The protein below binds the small molecule below.
Small molecule (SMILES): CC(=O)N[C@H]1[C@H](O[C@H]2[C@H](O)[C@@H](NC(C)=O)CO[C@@H]2CO)O[C@H](CO)[C@@H](O)[C@@H]1O

Sequence of chain 1.C:
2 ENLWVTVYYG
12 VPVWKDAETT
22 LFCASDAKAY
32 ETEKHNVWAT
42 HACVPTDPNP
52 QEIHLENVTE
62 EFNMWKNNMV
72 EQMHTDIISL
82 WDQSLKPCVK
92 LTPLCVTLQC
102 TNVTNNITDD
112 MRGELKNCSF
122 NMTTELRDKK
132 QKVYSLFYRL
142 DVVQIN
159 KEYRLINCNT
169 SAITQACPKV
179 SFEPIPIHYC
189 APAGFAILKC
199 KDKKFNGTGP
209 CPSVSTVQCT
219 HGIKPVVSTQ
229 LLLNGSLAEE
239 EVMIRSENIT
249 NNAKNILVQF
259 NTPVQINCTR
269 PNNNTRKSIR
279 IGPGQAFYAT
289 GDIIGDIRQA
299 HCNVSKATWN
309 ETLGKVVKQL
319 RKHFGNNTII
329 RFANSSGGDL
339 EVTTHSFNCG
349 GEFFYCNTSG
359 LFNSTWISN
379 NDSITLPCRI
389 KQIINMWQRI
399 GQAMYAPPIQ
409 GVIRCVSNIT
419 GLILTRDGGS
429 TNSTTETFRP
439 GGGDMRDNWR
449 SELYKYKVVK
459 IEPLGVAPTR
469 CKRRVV

Binding-site contacts:
Ligand atom C1 contacts residue ASN271 of chain 1.C at 1.4 Å.
Ligand atom O6 contacts residue ASN271 of chain 1.C at 4.5 Å.
Ligand atom C5 contacts residue ASN271 of chain 1.C at 3.6 Å.
Ligand atom C7 contacts residue ASN271 of chain 1.C at 3.9 Å.
Ligand atom O5 contacts residue ASN271 of chain 1.C at 2.4 Å (h-bond).
Ligand atom O6 contacts residue ILE292 of chain 1.C at 3.7 Å.
Ligand atom C4 contacts residue ASN271 of chain 1.C at 4.3 Å.
Ligand atom C3 contacts residue ASN271 of chain 1.C at 3.8 Å.
Ligand atom N2 contacts residue ASN271 of chain 1.C at 2.9 Å (h-bond).
Ligand atom O5 contacts residue ILE292 of chain 1.C at 4.3 Å.
Ligand atom C8 contacts residue GLY409 of chain 1.C at 4.1 Å.
Ligand atom O7 contacts residue ASN271 of chain 1.C at 4.5 Å.
Ligand atom C2 contacts residue ASN271 of chain 1.C at 2.5 Å.
Ligand atom C8 contacts residue VAL410 of chain 1.C at 3.7 Å (hydrophobic).
Ligand atom N2 contacts residue GLY409 of chain 1.C at 4.5 Å.